Sequence of chain 1.B:
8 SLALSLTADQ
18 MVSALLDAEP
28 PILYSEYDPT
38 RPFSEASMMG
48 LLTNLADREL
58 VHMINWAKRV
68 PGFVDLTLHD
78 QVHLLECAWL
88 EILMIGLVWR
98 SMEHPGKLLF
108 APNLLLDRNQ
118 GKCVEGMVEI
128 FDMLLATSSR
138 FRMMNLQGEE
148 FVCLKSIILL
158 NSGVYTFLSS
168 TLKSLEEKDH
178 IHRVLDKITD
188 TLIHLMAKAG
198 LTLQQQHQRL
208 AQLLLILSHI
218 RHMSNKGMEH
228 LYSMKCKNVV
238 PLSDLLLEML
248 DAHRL

The protein below binds the small molecule below.
Small molecule (SMILES): Cc1cc(O)ccc1[C@H]1CC[C@@]2(C)[C@H](CC[C@@H]2O)C1

Binding-site contacts:
Ligand atom C02 contacts residue GLU56 of chain 1.B at 3.2 Å.
Ligand atom C06 contacts residue ALA53 of chain 1.B at 3.9 Å (hydrophobic).
Ligand atom C17 contacts residue LEU131 of chain 1.B at 4.3 Å (hydrophobic).
Ligand atom C12 contacts residue LEU49 of chain 1.B at 4.0 Å (hydrophobic).
Ligand atom C04 contacts residue LEU94 of chain 1.B at 4.1 Å (hydrophobic).
Ligand atom O02 contacts residue GLU56 of chain 1.B at 2.4 Å (salt-bridge).
Ligand atom O01 contacts residue HIS227 of chain 1.B at 3.0 Å (h-bond).
Ligand atom C03 contacts residue PHE107 of chain 1.B at 4.2 Å (hydrophobic).
Ligand atom O02 contacts residue LEU90 of chain 1.B at 4.0 Å.
Ligand atom C01 contacts residue GLU56 of chain 1.B at 3.3 Å.
Ligand atom C06 contacts residue PHE107 of chain 1.B at 4.0 Å (hydrophobic).
Ligand atom C16 contacts residue LEU49 of chain 1.B at 4.0 Å (hydrophobic).
Ligand atom C06 contacts residue LEU49 of chain 1.B at 3.9 Å (hydrophobic).
Ligand atom C17 contacts residue MET91 of chain 1.B at 3.6 Å (hydrophobic).
Ligand atom C01 contacts residue LEU49 of chain 1.B at 4.2 Å (hydrophobic).
Ligand atom C05 contacts residue PHE107 of chain 1.B at 3.8 Å (hydrophobic).
Ligand atom C14 contacts residue ILE127 of chain 1.B at 4.1 Å (hydrophobic).
Ligand atom C01 contacts residue PHE107 of chain 1.B at 4.0 Å (hydrophobic).
Ligand atom C04 contacts residue PHE107 of chain 1.B at 3.9 Å (hydrophobic).
Ligand atom C01 contacts residue LEU52 of chain 1.B at 4.2 Å (hydrophobic).
Ligand atom C07 contacts residue PHE107 of chain 1.B at 4.3 Å (hydrophobic).
Ligand atom C11 contacts residue LEU49 of chain 1.B at 4.1 Å (hydrophobic).
Ligand atom C13 contacts residue GLY224 of chain 1.B at 4.0 Å.
Ligand atom O01 contacts residue MET46 of chain 1.B at 3.9 Å.
Ligand atom O01 contacts residue LEU228 of chain 1.B at 3.7 Å.
Ligand atom C02 contacts residue PHE107 of chain 1.B at 4.1 Å (hydrophobic).
Ligand atom C08 contacts residue LEU87 of chain 1.B at 4.3 Å (hydrophobic).
Ligand atom C13 contacts residue LEU87 of chain 1.B at 4.2 Å (hydrophobic).
Ligand atom C11 contacts residue MET124 of chain 1.B at 4.1 Å (hydrophobic).
Ligand atom O02 contacts residue ARG97 of chain 1.B at 3.3 Å (salt-bridge).
Ligand atom C12 contacts residue PHE107 of chain 1.B at 3.6 Å (hydrophobic).
Ligand atom C14 contacts residue GLY224 of chain 1.B at 3.7 Å.
Ligand atom C02 contacts residue LEU90 of chain 1.B at 4.2 Å (hydrophobic).
Ligand atom C17 contacts residue LEU94 of chain 1.B at 3.7 Å (hydrophobic).
Ligand atom C03 contacts residue LEU90 of chain 1.B at 3.7 Å (hydrophobic).
Ligand atom C01 contacts residue ALA53 of chain 1.B at 4.0 Å (hydrophobic).
Ligand atom C14 contacts residue HIS227 of chain 1.B at 4.0 Å.
Ligand atom C15 contacts residue HIS227 of chain 1.B at 3.5 Å.
Ligand atom C03 contacts residue LEU94 of chain 1.B at 4.0 Å (hydrophobic).
Ligand atom C16 contacts residue MET46 of chain 1.B at 3.8 Å (hydrophobic).